The small molecule below binds the protein below.
Small molecule (SMILES): CC(=O)N[C@@H]1[C@@H](O)[C@H](O)[C@@H](CO)O[C@H]1O

Sequence of chain 1.A:
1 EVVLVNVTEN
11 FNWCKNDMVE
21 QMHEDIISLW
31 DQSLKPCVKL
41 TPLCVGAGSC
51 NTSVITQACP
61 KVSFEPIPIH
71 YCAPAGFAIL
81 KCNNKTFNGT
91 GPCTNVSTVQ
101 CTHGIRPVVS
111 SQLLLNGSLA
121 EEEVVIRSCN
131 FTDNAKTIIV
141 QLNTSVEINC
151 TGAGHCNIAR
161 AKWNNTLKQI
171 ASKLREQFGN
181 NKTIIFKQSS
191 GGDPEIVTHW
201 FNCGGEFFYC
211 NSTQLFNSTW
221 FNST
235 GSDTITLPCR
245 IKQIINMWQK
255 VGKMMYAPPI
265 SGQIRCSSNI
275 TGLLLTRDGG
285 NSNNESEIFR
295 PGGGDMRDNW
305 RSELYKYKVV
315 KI

Binding-site contacts:
Ligand atom C2 contacts residue ASN88 of chain 1.A at 2.3 Å.
Ligand atom O7 contacts residue ASN88 of chain 1.A at 4.3 Å.
Ligand atom C4 contacts residue ASN88 of chain 1.A at 4.2 Å.
Ligand atom C3 contacts residue ASN88 of chain 1.A at 3.7 Å.
Ligand atom C2 contacts residue THR90 of chain 1.A at 4.2 Å.
Ligand atom O5 contacts residue ASN88 of chain 1.A at 2.4 Å (h-bond).
Ligand atom C7 contacts residue ASN88 of chain 1.A at 3.9 Å.
Ligand atom C7 contacts residue THR90 of chain 1.A at 4.0 Å.
Ligand atom C5 contacts residue THR90 of chain 1.A at 4.3 Å.
Ligand atom C1 contacts residue THR90 of chain 1.A at 3.7 Å.
Ligand atom O5 contacts residue THR90 of chain 1.A at 4.3 Å.
Ligand atom N2 contacts residue THR90 of chain 1.A at 3.2 Å (h-bond).
Ligand atom C8 contacts residue THR90 of chain 1.A at 3.7 Å.
Ligand atom O6 contacts residue PRO92 of chain 1.A at 4.5 Å.
Ligand atom C1 contacts residue ASN88 of chain 1.A at 1.4 Å.
Ligand atom C5 contacts residue ASN88 of chain 1.A at 3.6 Å.
Ligand atom N2 contacts residue ASN88 of chain 1.A at 2.6 Å (h-bond).